Binding-site contacts:
Ligand atom C1 contacts residue ASN118 of chain 43.E at 1.4 Å.
Ligand atom C5 contacts residue THR120 of chain 43.E at 4.5 Å.
Ligand atom C7 contacts residue ASP67 of chain 43.E at 4.3 Å.
Ligand atom O6 contacts residue ASN118 of chain 43.E at 4.1 Å.
Ligand atom O7 contacts residue SER66 of chain 43.E at 3.6 Å.
Ligand atom O7 contacts residue ASN118 of chain 43.E at 3.4 Å (h-bond).
Ligand atom O5 contacts residue THR120 of chain 43.E at 3.7 Å.
Ligand atom C4 contacts residue ASN118 of chain 43.E at 4.2 Å.
Ligand atom C2 contacts residue ASN118 of chain 43.E at 2.5 Å.
Ligand atom C5 contacts residue ASN118 of chain 43.E at 3.6 Å.
Ligand atom N2 contacts residue ASN118 of chain 43.E at 2.9 Å (h-bond).
Ligand atom C7 contacts residue TYR90 of chain 43.E at 4.2 Å (hydrophobic).
Ligand atom O6 contacts residue PHE119 of chain 43.E at 3.2 Å (h-bond).
Ligand atom C8 contacts residue ASN118 of chain 43.E at 4.3 Å.
Ligand atom C8 contacts residue ASP67 of chain 43.E at 4.0 Å.
Ligand atom O5 contacts residue SER66 of chain 43.E at 4.3 Å.
Ligand atom O7 contacts residue ASP67 of chain 43.E at 4.3 Å.
Ligand atom C3 contacts residue ASN118 of chain 43.E at 3.8 Å.
Ligand atom O6 contacts residue THR120 of chain 43.E at 3.5 Å (h-bond).
Ligand atom O5 contacts residue ASN118 of chain 43.E at 2.4 Å (h-bond).
Ligand atom N2 contacts residue TYR90 of chain 43.E at 4.2 Å.
Ligand atom O6 contacts residue THR89 of chain 43.E at 3.8 Å.
Ligand atom C6 contacts residue THR120 of chain 43.E at 4.0 Å.
Ligand atom C1 contacts residue SER66 of chain 43.E at 4.4 Å.
Ligand atom C7 contacts residue ASN118 of chain 43.E at 3.3 Å.
Ligand atom C8 contacts residue TYR90 of chain 43.E at 3.6 Å (hydrophobic).

The small molecule below binds the protein below.
Small molecule (SMILES): CC(=O)N[C@@H]1[C@@H](O)[C@H](O)[C@@H](CO)O[C@H]1O

Sequence of chain 43.E:
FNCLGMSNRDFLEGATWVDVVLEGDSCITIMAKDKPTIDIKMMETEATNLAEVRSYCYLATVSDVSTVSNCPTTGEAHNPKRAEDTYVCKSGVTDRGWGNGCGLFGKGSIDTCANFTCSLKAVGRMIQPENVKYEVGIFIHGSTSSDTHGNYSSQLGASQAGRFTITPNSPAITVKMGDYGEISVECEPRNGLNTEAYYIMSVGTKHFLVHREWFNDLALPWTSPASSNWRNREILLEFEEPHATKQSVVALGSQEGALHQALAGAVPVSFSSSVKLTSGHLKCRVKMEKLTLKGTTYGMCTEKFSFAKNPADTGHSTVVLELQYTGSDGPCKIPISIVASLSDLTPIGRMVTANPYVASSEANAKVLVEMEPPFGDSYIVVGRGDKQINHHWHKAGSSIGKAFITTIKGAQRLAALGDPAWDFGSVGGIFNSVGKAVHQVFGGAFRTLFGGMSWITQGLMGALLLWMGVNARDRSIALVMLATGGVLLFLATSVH